Sequence of chain 1.A:
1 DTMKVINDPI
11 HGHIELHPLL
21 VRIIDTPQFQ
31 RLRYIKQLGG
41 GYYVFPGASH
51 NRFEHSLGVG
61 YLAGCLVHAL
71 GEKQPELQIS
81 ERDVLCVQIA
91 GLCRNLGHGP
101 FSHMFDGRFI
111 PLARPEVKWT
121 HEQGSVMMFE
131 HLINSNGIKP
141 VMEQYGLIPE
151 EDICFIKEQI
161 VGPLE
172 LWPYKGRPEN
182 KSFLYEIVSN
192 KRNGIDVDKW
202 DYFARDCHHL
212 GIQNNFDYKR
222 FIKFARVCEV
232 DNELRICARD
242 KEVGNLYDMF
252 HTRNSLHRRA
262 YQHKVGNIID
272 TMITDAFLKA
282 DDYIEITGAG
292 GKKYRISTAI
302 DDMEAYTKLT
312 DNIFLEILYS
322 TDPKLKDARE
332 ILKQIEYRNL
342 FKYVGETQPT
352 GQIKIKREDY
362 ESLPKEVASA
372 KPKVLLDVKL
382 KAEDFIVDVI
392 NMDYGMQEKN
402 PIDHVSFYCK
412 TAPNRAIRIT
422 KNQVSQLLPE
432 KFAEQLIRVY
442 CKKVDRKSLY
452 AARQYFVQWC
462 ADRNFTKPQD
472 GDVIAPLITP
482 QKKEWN

A protein and the small-molecule ligand that binds it are described below.
Small molecule (SMILES): Nc1ccn([C@H]2C[C@H](O)[C@@H](CO[P](=O)(O)O[P](=O)(O)OP(=O)(O)O)O2)c(=O)n1

Binding-site contacts:
Ligand atom N4 contacts residue GLN263 of chain 1.A at 2.9 Å (h-bond).
Ligand atom PB contacts residue MG1 of chain 1.F at 3.5 Å.
Ligand atom O3A contacts residue HIS103 of chain 1.A at 3.4 Å.
Ligand atom C5' contacts residue TYR203 of chain 1.A at 3.4 Å (hydrophobic).
Ligand atom O2A contacts residue ARG94 of chain 1.A at 3.6 Å.
Ligand atom N1 contacts residue HIS103 of chain 1.A at 3.3 Å.
Ligand atom C3' contacts residue ASP207 of chain 1.A at 3.4 Å.
Ligand atom O3A contacts residue HIS121 of chain 1.A at 3.5 Å (h-bond).
Ligand atom C5 contacts residue HIS103 of chain 1.A at 3.6 Å.
Ligand atom C1' contacts residue LEU38 of chain 1.A at 3.7 Å (hydrophobic).
Ligand atom O4' contacts residue HIS103 of chain 1.A at 3.2 Å (h-bond).
Ligand atom O5' contacts residue HIS103 of chain 1.A at 2.9 Å (h-bond).
Ligand atom O2G contacts residue LYS200 of chain 1.A at 2.9 Å (salt-bridge).
Ligand atom C6 contacts residue HIS103 of chain 1.A at 3.2 Å.
Ligand atom O2G contacts residue MG1 of chain 1.F at 2.2 Å.
Ligand atom O2 contacts residue LEU38 of chain 1.A at 3.5 Å.
Ligand atom C2' contacts residue LEU38 of chain 1.A at 3.5 Å (hydrophobic).
Ligand atom O1A contacts residue ARG52 of chain 1.A at 3.1 Å (salt-bridge).
Ligand atom O1A contacts residue HIS103 of chain 1.A at 3.0 Å (h-bond).
Ligand atom PG contacts residue MG1 of chain 1.F at 3.4 Å.
Ligand atom C5 contacts residue HIS258 of chain 1.A at 3.8 Å.
Ligand atom O3G contacts residue ARG254 of chain 1.A at 3.1 Å (salt-bridge).
Ligand atom C4' contacts residue ARG52 of chain 1.A at 3.7 Å.
Ligand atom O3' contacts residue GLN37 of chain 1.A at 3.0 Å (h-bond).
Ligand atom O1G contacts residue TYR203 of chain 1.A at 2.7 Å (h-bond).
Ligand atom O2B contacts residue ARG94 of chain 1.A at 2.9 Å (salt-bridge).
Ligand atom O1A contacts residue HIS98 of chain 1.A at 2.9 Å (h-bond).
Ligand atom O2A contacts residue ASP199 of chain 1.A at 2.8 Å (salt-bridge).
Ligand atom O4' contacts residue ARG52 of chain 1.A at 3.0 Å (salt-bridge).
Ligand atom N3 contacts residue TYR262 of chain 1.A at 3.6 Å.
Ligand atom O2B contacts residue MG1 of chain 1.F at 2.5 Å.
Ligand atom PA contacts residue HIS103 of chain 1.A at 3.4 Å.
Ligand atom C1' contacts residue HIS103 of chain 1.A at 3.7 Å.
Ligand atom O3' contacts residue TYR203 of chain 1.A at 3.5 Å.
Ligand atom O3' contacts residue LEU38 of chain 1.A at 3.6 Å.
Ligand atom C2' contacts residue TYR262 of chain 1.A at 3.5 Å (hydrophobic).
Ligand atom C3' contacts residue TYR203 of chain 1.A at 3.6 Å (hydrophobic).
Ligand atom O3B contacts residue MG1 of chain 1.F at 3.8 Å.
Ligand atom O1G contacts residue ARG254 of chain 1.A at 2.9 Å (salt-bridge).
Ligand atom O3' contacts residue ASP207 of chain 1.A at 2.6 Å (salt-bridge).